Binding-site contacts:
Ligand atom C7 contacts residue LEU192 of chain 27.E at 3.8 Å (hydrophobic).
Ligand atom C4 contacts residue ASN200 of chain 27.E at 3.8 Å.
Ligand atom C6 contacts residue SER197 of chain 27.E at 4.3 Å.
Ligand atom O7 contacts residue LYS203 of chain 27.E at 4.0 Å.
Ligand atom C8 contacts residue VAL205 of chain 27.E at 3.7 Å (hydrophobic).
Ligand atom C5 contacts residue SER197 of chain 27.E at 4.2 Å.
Ligand atom N2 contacts residue LEU192 of chain 27.E at 3.5 Å.
Ligand atom C7 contacts residue ASN200 of chain 27.E at 3.6 Å.
Ligand atom N2 contacts residue ASN200 of chain 27.E at 3.3 Å (h-bond).
Ligand atom O5 contacts residue ASN200 of chain 27.E at 2.5 Å (h-bond).
Ligand atom C6 contacts residue ASN200 of chain 27.E at 3.3 Å.
Ligand atom O6 contacts residue ASN200 of chain 27.E at 3.0 Å (h-bond).
Ligand atom C8 contacts residue LEU192 of chain 27.E at 3.7 Å (hydrophobic).
Ligand atom C2 contacts residue ASN200 of chain 27.E at 2.5 Å.
Ligand atom O7 contacts residue ASN200 of chain 27.E at 3.3 Å (h-bond).
Ligand atom C5 contacts residue ASN200 of chain 27.E at 3.3 Å.
Ligand atom C3 contacts residue ASN200 of chain 27.E at 3.7 Å.
Ligand atom C6 contacts residue LEU199 of chain 27.E at 4.1 Å (hydrophobic).
Ligand atom C1 contacts residue ASN200 of chain 27.E at 1.4 Å.
Ligand atom C1 contacts residue LEU192 of chain 27.E at 3.9 Å (hydrophobic).
Ligand atom C2 contacts residue LEU192 of chain 27.E at 4.3 Å (hydrophobic).
Ligand atom O5 contacts residue SER197 of chain 27.E at 4.0 Å.

Sequence of chain 27.E:
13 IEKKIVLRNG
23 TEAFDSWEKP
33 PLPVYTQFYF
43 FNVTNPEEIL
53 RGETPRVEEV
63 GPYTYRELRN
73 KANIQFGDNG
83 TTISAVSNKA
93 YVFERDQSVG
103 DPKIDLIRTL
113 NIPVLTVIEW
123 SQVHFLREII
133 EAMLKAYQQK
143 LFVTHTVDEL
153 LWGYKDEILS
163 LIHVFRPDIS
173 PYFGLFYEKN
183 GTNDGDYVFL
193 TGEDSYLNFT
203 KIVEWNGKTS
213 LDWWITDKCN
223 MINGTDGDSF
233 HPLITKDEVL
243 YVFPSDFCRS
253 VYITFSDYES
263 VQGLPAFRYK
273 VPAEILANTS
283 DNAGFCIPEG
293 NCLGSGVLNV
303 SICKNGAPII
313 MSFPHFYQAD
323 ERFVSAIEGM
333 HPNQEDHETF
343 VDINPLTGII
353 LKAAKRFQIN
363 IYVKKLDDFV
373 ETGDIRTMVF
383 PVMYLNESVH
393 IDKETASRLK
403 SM

This protein binds this small molecule.
Small molecule (SMILES): CC(=O)N[C@@H]1[C@@H](O)[C@H](O)[C@@H](CO)O[C@H]1O